Sequence of chain 2.A:
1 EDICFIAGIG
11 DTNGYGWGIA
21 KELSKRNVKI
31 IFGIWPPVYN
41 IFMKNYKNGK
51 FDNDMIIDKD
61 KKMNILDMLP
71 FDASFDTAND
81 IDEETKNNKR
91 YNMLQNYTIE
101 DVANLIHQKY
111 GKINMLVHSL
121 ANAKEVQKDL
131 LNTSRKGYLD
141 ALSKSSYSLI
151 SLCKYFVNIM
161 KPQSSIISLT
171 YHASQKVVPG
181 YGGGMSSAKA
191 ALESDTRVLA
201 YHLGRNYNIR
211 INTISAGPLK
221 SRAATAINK

The protein below binds the small molecule below.
Small molecule (SMILES): Oc1cc(Cl)ccc1Oc1ccc(Cl)cc1Cl

Sequence of chain 2.C:
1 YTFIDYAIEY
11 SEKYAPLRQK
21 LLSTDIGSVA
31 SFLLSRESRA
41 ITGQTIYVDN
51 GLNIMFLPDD

Binding-site contacts:
Ligand atom C4 contacts residue NAD1 of chain 2.E at 3.7 Å.
Ligand atom C3 contacts residue ILE4 of chain 2.C at 4.1 Å (hydrophobic).
Ligand atom O17 contacts residue NAD1 of chain 2.E at 2.7 Å (h-bond).
Ligand atom CL16 contacts residue ALA223 of chain 2.A at 3.4 Å.
Ligand atom C9 contacts residue ALA223 of chain 2.A at 3.5 Å (hydrophobic).
Ligand atom C3 contacts residue NAD1 of chain 2.E at 3.4 Å.
Ligand atom C1 contacts residue TYR171 of chain 2.A at 3.6 Å (hydrophobic).
Ligand atom CL15 contacts residue ASN122 of chain 2.A at 3.6 Å.
Ligand atom C6 contacts residue NAD1 of chain 2.E at 3.6 Å.
Ligand atom C1 contacts residue TYR181 of chain 2.A at 3.5 Å (hydrophobic).
Ligand atom C12 contacts residue ILE227 of chain 2.A at 4.2 Å (hydrophobic).
Ligand atom C2 contacts residue PHE3 of chain 2.C at 4.2 Å (hydrophobic).
Ligand atom C12 contacts residue MET185 of chain 2.A at 4.1 Å (hydrophobic).
Ligand atom C6 contacts residue TYR181 of chain 2.A at 3.5 Å (hydrophobic).
Ligand atom C8 contacts residue ALA223 of chain 2.A at 4.1 Å (hydrophobic).
Ligand atom CL14 contacts residue PHE3 of chain 2.C at 3.7 Å.
Ligand atom CL16 contacts residue ALA121 of chain 2.A at 3.6 Å.
Ligand atom CL15 contacts residue VAL126 of chain 2.A at 4.1 Å.
Ligand atom C10 contacts residue ALA223 of chain 2.A at 4.0 Å (hydrophobic).
Ligand atom C2 contacts residue NAD1 of chain 2.E at 3.6 Å.
Ligand atom C13 contacts residue ILE227 of chain 2.A at 3.6 Å (hydrophobic).
Ligand atom O17 contacts residue TYR171 of chain 2.A at 4.0 Å.
Ligand atom C3 contacts residue ALA224 of chain 2.A at 3.8 Å (hydrophobic).
Ligand atom C5 contacts residue NAD1 of chain 2.E at 3.7 Å.
Ligand atom CL15 contacts residue ALA123 of chain 2.A at 3.2 Å.
Ligand atom O17 contacts residue TYR181 of chain 2.A at 2.5 Å (h-bond).
Ligand atom C3 contacts residue ILE227 of chain 2.A at 4.0 Å (hydrophobic).
Ligand atom C10 contacts residue ALA121 of chain 2.A at 3.4 Å (hydrophobic).
Ligand atom C4 contacts residue ALA224 of chain 2.A at 3.7 Å (hydrophobic).
Ligand atom C4 contacts residue ILE227 of chain 2.A at 3.9 Å (hydrophobic).
Ligand atom C12 contacts residue VAL126 of chain 2.A at 4.0 Å (hydrophobic).
Ligand atom O7 contacts residue NAD1 of chain 2.E at 3.5 Å.
Ligand atom O17 contacts residue LYS189 of chain 2.A at 3.9 Å.
Ligand atom CL14 contacts residue NAD1 of chain 2.E at 3.8 Å.
Ligand atom C9 contacts residue ALA121 of chain 2.A at 3.8 Å (hydrophobic).
Ligand atom C8 contacts residue NAD1 of chain 2.E at 4.1 Å.
Ligand atom C1 contacts residue NAD1 of chain 2.E at 3.5 Å.
Ligand atom CL14 contacts residue TYR171 of chain 2.A at 3.5 Å.
Ligand atom C10 contacts residue ASN122 of chain 2.A at 4.0 Å.
Ligand atom CL16 contacts residue NAD1 of chain 2.E at 3.5 Å.